The protein below binds the small molecule below.
Small molecule (SMILES): CCNc1ncnc2c1ncn2[C@@H]1O[C@H](/C=C/CNC(=O)c2cc(-c3ccc(F)cc3)cc(O)c2O)[C@@H](O)[C@H]1O

Sequence of chain 1.B:
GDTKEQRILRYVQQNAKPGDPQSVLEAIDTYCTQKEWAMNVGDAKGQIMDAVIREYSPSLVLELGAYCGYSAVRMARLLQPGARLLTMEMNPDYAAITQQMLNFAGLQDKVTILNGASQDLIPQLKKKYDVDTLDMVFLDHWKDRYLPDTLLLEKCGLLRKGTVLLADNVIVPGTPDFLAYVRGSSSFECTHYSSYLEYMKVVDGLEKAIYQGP

Binding-site contacts:
Ligand atom C39 contacts residue MET91 of chain 1.B at 3.5 Å (hydrophobic).
Ligand atom O34 contacts residue MG1 of chain 1.I at 2.1 Å.
Ligand atom N17 contacts residue LYS144 of chain 1.B at 3.4 Å (salt-bridge).
Ligand atom C31 contacts residue MG1 of chain 1.I at 2.9 Å.
Ligand atom O32 contacts residue ASN170 of chain 1.B at 2.9 Å (h-bond).
Ligand atom O32 contacts residue LYS144 of chain 1.B at 2.9 Å (salt-bridge).
Ligand atom C9 contacts residue MET91 of chain 1.B at 3.5 Å (hydrophobic).
Ligand atom C12 contacts residue MET91 of chain 1.B at 3.6 Å (hydrophobic).
Ligand atom C2 contacts residue GLU90 of chain 1.B at 3.5 Å.
Ligand atom C9 contacts residue TRP143 of chain 1.B at 3.4 Å (hydrophobic).
Ligand atom C1 contacts residue GLU90 of chain 1.B at 3.4 Å.
Ligand atom O5 contacts residue TYR68 of chain 1.B at 3.1 Å (h-bond).
Ligand atom C15 contacts residue ASP141 of chain 1.B at 3.3 Å.
Ligand atom O5 contacts residue GLU90 of chain 1.B at 2.6 Å (salt-bridge).
Ligand atom C33 contacts residue MG1 of chain 1.I at 2.9 Å.
Ligand atom C16 contacts residue HIS142 of chain 1.B at 3.3 Å.
Ligand atom C23 contacts residue ASN170 of chain 1.B at 3.6 Å.
Ligand atom N40 contacts residue MET91 of chain 1.B at 3.3 Å (h-bond).
Ligand atom N7 contacts residue SER119 of chain 1.B at 2.9 Å (h-bond).
Ligand atom C31 contacts residue ASN170 of chain 1.B at 3.3 Å.
Ligand atom C23 contacts residue GLU199 of chain 1.B at 3.1 Å.
Ligand atom O34 contacts residue GLU199 of chain 1.B at 2.4 Å (salt-bridge).
Ligand atom C18 contacts residue LYS144 of chain 1.B at 3.5 Å.
Ligand atom O3 contacts residue ASN92 of chain 1.B at 3.5 Å.
Ligand atom N17 contacts residue MET40 of chain 1.B at 3.4 Å (h-bond).
Ligand atom O34 contacts residue ASN170 of chain 1.B at 2.8 Å (h-bond).
Ligand atom O3 contacts residue GLU90 of chain 1.B at 2.5 Å (salt-bridge).
Ligand atom O13 contacts residue GLY66 of chain 1.B at 3.3 Å.
Ligand atom O5 contacts residue TYR95 of chain 1.B at 3.3 Å.
Ligand atom N7 contacts residue GLN120 of chain 1.B at 3.6 Å (h-bond).
Ligand atom O32 contacts residue MG1 of chain 1.I at 2.1 Å.
Ligand atom C33 contacts residue ASN170 of chain 1.B at 3.2 Å.
Ligand atom C39 contacts residue GLY117 of chain 1.B at 3.6 Å.
Ligand atom O32 contacts residue ASP141 of chain 1.B at 3.0 Å (salt-bridge).
Ligand atom N8 contacts residue TRP143 of chain 1.B at 3.6 Å.
Ligand atom N38 contacts residue SER119 of chain 1.B at 3.0 Å (h-bond).
Ligand atom N8 contacts residue MET91 of chain 1.B at 3.5 Å.
Ligand atom N38 contacts residue ALA118 of chain 1.B at 3.6 Å.
Ligand atom C33 contacts residue GLU199 of chain 1.B at 3.0 Å.
Ligand atom O34 contacts residue ASP169 of chain 1.B at 3.3 Å (salt-bridge).